Binding-site contacts:
Ligand atom C4 contacts residue ASN100 of chain 1.J at 4.2 Å.
Ligand atom C8 contacts residue ASN100 of chain 1.J at 4.4 Å.
Ligand atom O7 contacts residue ASN100 of chain 1.J at 3.3 Å (h-bond).
Ligand atom O5 contacts residue SER102 of chain 1.J at 4.2 Å.
Ligand atom C6 contacts residue SER102 of chain 1.J at 3.8 Å.
Ligand atom N2 contacts residue ASN100 of chain 1.J at 2.9 Å (h-bond).
Ligand atom C1 contacts residue ASN100 of chain 1.J at 1.4 Å.
Ligand atom C3 contacts residue ASN100 of chain 1.J at 3.8 Å.
Ligand atom C7 contacts residue ASN100 of chain 1.J at 3.3 Å.
Ligand atom O5 contacts residue ASN100 of chain 1.J at 2.4 Å (h-bond).
Ligand atom C6 contacts residue ASN100 of chain 1.J at 4.3 Å.
Ligand atom C2 contacts residue ASN100 of chain 1.J at 2.5 Å.
Ligand atom C5 contacts residue ASN100 of chain 1.J at 3.7 Å.
Ligand atom C5 contacts residue SER102 of chain 1.J at 4.5 Å.

Sequence of chain 1.J:
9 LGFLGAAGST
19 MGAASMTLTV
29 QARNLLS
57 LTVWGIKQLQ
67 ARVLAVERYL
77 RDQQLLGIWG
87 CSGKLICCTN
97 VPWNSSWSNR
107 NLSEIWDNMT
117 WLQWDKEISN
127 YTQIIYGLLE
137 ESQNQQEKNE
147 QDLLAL

This protein binds this small molecule.
Small molecule (SMILES): CC(=O)N[C@@H]1[C@@H](O)[C@H](O)[C@@H](CO)O[C@H]1O